Sequence of chain 1.B:
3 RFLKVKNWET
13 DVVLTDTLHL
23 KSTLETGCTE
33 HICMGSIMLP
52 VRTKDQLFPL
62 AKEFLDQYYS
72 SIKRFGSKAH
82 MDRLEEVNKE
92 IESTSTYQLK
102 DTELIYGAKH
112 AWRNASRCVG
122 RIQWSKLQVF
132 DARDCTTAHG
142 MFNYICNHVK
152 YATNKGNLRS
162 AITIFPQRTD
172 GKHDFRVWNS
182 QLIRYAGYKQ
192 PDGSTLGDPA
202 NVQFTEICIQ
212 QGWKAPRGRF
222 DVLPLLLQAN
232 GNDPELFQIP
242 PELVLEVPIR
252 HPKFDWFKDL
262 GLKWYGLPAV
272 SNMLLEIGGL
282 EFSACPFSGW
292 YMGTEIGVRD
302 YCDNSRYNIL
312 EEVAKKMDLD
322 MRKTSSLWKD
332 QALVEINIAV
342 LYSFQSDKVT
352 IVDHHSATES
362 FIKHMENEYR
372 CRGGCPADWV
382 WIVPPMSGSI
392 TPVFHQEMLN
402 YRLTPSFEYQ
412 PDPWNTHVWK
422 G

The protein below binds the small molecule below.
Small molecule (SMILES): Fc1cccc(CCCNCc2ccnc(-n3ccnc3)n2)c1

Sequence of chain 1.A:
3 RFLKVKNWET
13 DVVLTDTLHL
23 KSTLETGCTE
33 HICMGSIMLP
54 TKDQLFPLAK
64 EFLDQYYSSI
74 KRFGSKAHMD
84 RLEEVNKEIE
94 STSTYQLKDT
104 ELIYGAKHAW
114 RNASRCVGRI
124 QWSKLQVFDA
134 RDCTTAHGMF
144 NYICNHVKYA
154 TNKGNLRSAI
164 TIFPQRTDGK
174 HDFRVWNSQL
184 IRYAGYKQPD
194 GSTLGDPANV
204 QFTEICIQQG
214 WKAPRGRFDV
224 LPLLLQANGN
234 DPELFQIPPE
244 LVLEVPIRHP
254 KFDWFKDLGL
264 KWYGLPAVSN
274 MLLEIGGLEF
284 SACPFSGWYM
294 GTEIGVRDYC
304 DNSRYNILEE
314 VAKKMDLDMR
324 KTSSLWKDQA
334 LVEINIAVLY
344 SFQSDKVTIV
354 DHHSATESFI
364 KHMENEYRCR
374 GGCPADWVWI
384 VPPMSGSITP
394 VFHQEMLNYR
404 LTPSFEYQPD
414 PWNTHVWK

Binding-site contacts:
Ligand atom N01 contacts residue PHE288 of chain 1.A at 4.1 Å.
Ligand atom C20 contacts residue TRP382 of chain 1.A at 4.0 Å (hydrophobic).
Ligand atom C21 contacts residue HEM1 of chain 1.C at 4.0 Å.
Ligand atom N13 contacts residue VAL271 of chain 1.A at 3.2 Å.
Ligand atom C3' contacts residue TRP10 of chain 1.B at 4.1 Å (hydrophobic).
Ligand atom C15 contacts residue VAL271 of chain 1.A at 3.9 Å (hydrophobic).
Ligand atom N03 contacts residue HEM1 of chain 1.C at 4.2 Å.
Ligand atom F7' contacts residue TRP10 of chain 1.B at 3.7 Å.
Ligand atom C04 contacts residue GLU296 of chain 1.A at 4.2 Å.
Ligand atom C16 contacts residue VAL271 of chain 1.A at 4.0 Å (hydrophobic).
Ligand atom C16 contacts residue GLN182 of chain 1.A at 3.5 Å.
Ligand atom C02 contacts residue HEM1 of chain 1.C at 3.0 Å.
Ligand atom C04 contacts residue PRO269 of chain 1.A at 3.8 Å (hydrophobic).
Ligand atom C6' contacts residue TYR410 of chain 1.A at 3.8 Å (hydrophobic).
Ligand atom N18 contacts residue HEM1 of chain 1.C at 3.6 Å (h-bond).
Ligand atom N11 contacts residue PRO269 of chain 1.A at 3.7 Å.
Ligand atom N03 contacts residue GLU296 of chain 1.A at 3.9 Å.
Ligand atom C12 contacts residue VAL271 of chain 1.A at 3.3 Å (hydrophobic).
Ligand atom C02 contacts residue PHE288 of chain 1.A at 4.2 Å (hydrophobic).
Ligand atom N11 contacts residue VAL271 of chain 1.A at 3.7 Å.
Ligand atom C05 contacts residue HEM1 of chain 1.C at 3.2 Å.
Ligand atom C5' contacts residue TYR410 of chain 1.A at 4.1 Å (hydrophobic).
Ligand atom C15 contacts residue HEM1 of chain 1.C at 3.9 Å.
Ligand atom C4' contacts residue TRP10 of chain 1.B at 4.2 Å (hydrophobic).
Ligand atom C14 contacts residue HEM1 of chain 1.C at 3.3 Å.
Ligand atom C2' contacts residue MET40 of chain 1.A at 4.1 Å (hydrophobic).
Ligand atom N13 contacts residue HEM1 of chain 1.C at 3.8 Å.
Ligand atom C15 contacts residue GLN182 of chain 1.A at 3.6 Å.
Ligand atom N03 contacts residue VAL271 of chain 1.A at 3.9 Å.
Ligand atom C19 contacts residue HEM1 of chain 1.C at 3.3 Å.
Ligand atom C12 contacts residue GLU296 of chain 1.A at 3.8 Å.
Ligand atom N01 contacts residue HEM1 of chain 1.C at 2.1 Å.
Ligand atom N11 contacts residue GLU296 of chain 1.A at 3.9 Å.
Ligand atom C17 contacts residue VAL271 of chain 1.A at 4.1 Å (hydrophobic).
Ligand atom C14 contacts residue VAL271 of chain 1.A at 3.5 Å (hydrophobic).
Ligand atom C21 contacts residue TRP382 of chain 1.A at 3.5 Å (hydrophobic).
Ligand atom C21 contacts residue H4B1 of chain 1.D at 4.2 Å.
Ligand atom C17 contacts residue HEM1 of chain 1.C at 2.9 Å.
Ligand atom C20 contacts residue HEM1 of chain 1.C at 3.1 Å.
Ligand atom C5' contacts residue LEU41 of chain 1.A at 3.7 Å (hydrophobic).